Sequence of chain 1.D:
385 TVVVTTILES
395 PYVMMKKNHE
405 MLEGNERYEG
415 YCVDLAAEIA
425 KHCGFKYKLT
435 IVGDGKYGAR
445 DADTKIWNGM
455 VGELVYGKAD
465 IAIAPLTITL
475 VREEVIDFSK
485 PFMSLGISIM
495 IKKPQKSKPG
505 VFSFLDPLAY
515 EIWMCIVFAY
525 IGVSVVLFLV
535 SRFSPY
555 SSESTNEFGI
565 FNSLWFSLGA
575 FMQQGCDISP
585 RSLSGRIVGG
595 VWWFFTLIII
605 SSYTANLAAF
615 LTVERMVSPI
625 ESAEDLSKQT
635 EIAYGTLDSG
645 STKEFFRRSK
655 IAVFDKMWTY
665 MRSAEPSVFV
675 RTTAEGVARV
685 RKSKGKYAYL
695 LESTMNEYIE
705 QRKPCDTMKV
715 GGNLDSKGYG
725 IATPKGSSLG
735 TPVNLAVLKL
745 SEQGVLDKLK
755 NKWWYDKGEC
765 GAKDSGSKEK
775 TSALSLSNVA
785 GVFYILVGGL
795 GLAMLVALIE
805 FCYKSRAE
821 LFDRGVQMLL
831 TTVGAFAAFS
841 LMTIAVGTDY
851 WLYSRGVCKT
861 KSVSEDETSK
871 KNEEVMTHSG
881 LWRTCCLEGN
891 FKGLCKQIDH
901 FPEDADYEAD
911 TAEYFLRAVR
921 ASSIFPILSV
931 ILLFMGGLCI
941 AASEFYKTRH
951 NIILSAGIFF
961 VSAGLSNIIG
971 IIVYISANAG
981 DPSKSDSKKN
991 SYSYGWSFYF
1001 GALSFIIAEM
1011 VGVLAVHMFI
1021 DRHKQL

Binding-site contacts:
Ligand atom C8 contacts residue SER720 of chain 1.A at 4.0 Å.
Ligand atom O4 contacts residue LYS754 of chain 1.D at 3.8 Å.
Ligand atom C1 contacts residue PRO485 of chain 1.D at 4.0 Å (hydrophobic).
Ligand atom N2 contacts residue SER745 of chain 1.D at 2.7 Å (h-bond).
Ligand atom C11 contacts residue SER720 of chain 1.A at 3.8 Å.
Ligand atom C14 contacts residue SER745 of chain 1.D at 3.3 Å.
Ligand atom C3 contacts residue PRO485 of chain 1.A at 3.4 Å (hydrophobic).
Ligand atom C6 contacts residue SER745 of chain 1.D at 3.9 Å.
Ligand atom C11 contacts residue PHE486 of chain 1.D at 4.0 Å (hydrophobic).
Ligand atom CL contacts residue ASP751 of chain 1.D at 3.3 Å.
Ligand atom C10 contacts residue SER720 of chain 1.A at 3.9 Å.
Ligand atom N1 contacts residue PRO485 of chain 1.D at 2.8 Å (h-bond).
Ligand atom C5 contacts residue ILE472 of chain 1.A at 3.6 Å (hydrophobic).
Ligand atom O2 contacts residue PRO485 of chain 1.D at 3.3 Å (h-bond).
Ligand atom C8 contacts residue SER745 of chain 1.D at 3.8 Å.
Ligand atom C4 contacts residue ILE472 of chain 1.A at 4.0 Å (hydrophobic).
Ligand atom N3 contacts residue SER720 of chain 1.A at 4.0 Å.
Ligand atom C13 contacts residue SER720 of chain 1.A at 3.9 Å.
Ligand atom C9 contacts residue SER720 of chain 1.A at 3.9 Å.
Ligand atom C7 contacts residue LEU742 of chain 1.D at 3.6 Å (hydrophobic).
Ligand atom O2 contacts residue MET487 of chain 1.D at 3.5 Å.
Ligand atom N3 contacts residue ASP751 of chain 1.D at 3.9 Å.
Ligand atom C2 contacts residue PRO485 of chain 1.D at 3.5 Å (hydrophobic).
Ligand atom O3 contacts residue SER720 of chain 1.A at 4.0 Å.
Ligand atom C4 contacts residue GLY722 of chain 1.A at 3.9 Å.
Ligand atom C7 contacts residue ILE472 of chain 1.A at 4.0 Å (hydrophobic).
Ligand atom C4 contacts residue PRO485 of chain 1.A at 3.6 Å (hydrophobic).
Ligand atom O3 contacts residue SER488 of chain 1.D at 4.0 Å.
Ligand atom C14 contacts residue SER720 of chain 1.A at 4.0 Å.
Ligand atom C8 contacts residue PRO485 of chain 1.D at 3.9 Å (hydrophobic).
Ligand atom CL contacts residue LEU750 of chain 1.D at 3.8 Å.
Ligand atom N2 contacts residue SER720 of chain 1.A at 3.6 Å.
Ligand atom C12 contacts residue SER720 of chain 1.A at 3.8 Å.
Ligand atom C10 contacts residue SER745 of chain 1.D at 3.5 Å.
Ligand atom S1 contacts residue PRO485 of chain 1.D at 3.7 Å.
Ligand atom C1 contacts residue SER745 of chain 1.D at 3.8 Å.
Ligand atom O2 contacts residue SER488 of chain 1.D at 3.7 Å.
Ligand atom C2 contacts residue LYS484 of chain 1.D at 3.7 Å.
Ligand atom C7 contacts residue LYS484 of chain 1.D at 3.4 Å.
Ligand atom O2 contacts residue PHE486 of chain 1.D at 3.9 Å.

A protein and the small-molecule ligand that binds it are described below.
Small molecule (SMILES): NS(=O)(=O)c1cc2c(cc1Cl)N[C@H]([C@H]1C[C@H]3C=C[C@@H]1C3)NS2(=O)=O

Sequence of chain 1.A:
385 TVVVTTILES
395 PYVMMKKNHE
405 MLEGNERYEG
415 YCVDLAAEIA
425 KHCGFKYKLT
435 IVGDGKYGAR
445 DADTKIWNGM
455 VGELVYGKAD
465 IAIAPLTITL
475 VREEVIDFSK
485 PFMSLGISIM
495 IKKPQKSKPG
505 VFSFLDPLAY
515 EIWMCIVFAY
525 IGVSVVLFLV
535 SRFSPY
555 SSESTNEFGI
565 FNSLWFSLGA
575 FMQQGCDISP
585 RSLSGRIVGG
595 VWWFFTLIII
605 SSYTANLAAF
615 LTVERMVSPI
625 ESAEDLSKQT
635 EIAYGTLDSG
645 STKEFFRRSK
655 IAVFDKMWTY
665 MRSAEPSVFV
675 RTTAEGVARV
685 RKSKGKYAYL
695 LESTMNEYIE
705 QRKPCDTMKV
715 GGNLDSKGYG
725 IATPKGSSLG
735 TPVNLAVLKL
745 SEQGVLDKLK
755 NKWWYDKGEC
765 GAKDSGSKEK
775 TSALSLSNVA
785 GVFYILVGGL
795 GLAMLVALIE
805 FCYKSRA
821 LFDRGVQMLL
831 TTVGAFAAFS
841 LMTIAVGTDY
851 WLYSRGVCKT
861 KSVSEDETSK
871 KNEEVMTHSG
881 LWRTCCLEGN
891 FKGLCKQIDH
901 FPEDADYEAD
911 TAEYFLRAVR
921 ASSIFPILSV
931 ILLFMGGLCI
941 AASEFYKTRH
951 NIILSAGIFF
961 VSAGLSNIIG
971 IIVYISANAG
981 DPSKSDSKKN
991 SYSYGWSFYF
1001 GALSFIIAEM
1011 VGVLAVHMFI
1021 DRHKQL